Binding-site contacts:
Ligand atom C7 contacts residue HIS521 of chain 1.E at 3.8 Å.
Ligand atom C3 contacts residue HIS521 of chain 1.E at 3.6 Å.
Ligand atom C7 contacts residue SER218 of chain 1.E at 3.9 Å.
Ligand atom C4 contacts residue GLY125 of chain 1.E at 3.9 Å.
Ligand atom C2 contacts residue TRP390 of chain 1.E at 3.4 Å (hydrophobic).
Ligand atom N1B contacts residue HIS521 of chain 1.E at 3.1 Å.
Ligand atom O2B contacts residue SER218 of chain 1.E at 2.8 Å (h-bond).
Ligand atom C3 contacts residue SER218 of chain 1.E at 3.6 Å.
Ligand atom C2 contacts residue PHE488 of chain 1.E at 3.8 Å (hydrophobic).
Ligand atom C7 contacts residue SER124 of chain 1.E at 3.6 Å.
Ligand atom CB contacts residue HIS521 of chain 1.E at 3.8 Å.
Ligand atom C3 contacts residue TRP390 of chain 1.E at 3.4 Å (hydrophobic).
Ligand atom C6 contacts residue PHE408 of chain 1.E at 3.6 Å (hydrophobic).
Ligand atom C5 contacts residue GLY125 of chain 1.E at 3.5 Å.
Ligand atom CA contacts residue LEU247 of chain 1.E at 3.5 Å (hydrophobic).
Ligand atom O2B contacts residue GLU219 of chain 1.E at 3.0 Å (salt-bridge).
Ligand atom CB contacts residue SER218 of chain 1.E at 2.7 Å.
Ligand atom O2A contacts residue PHE408 of chain 1.E at 3.8 Å.
Ligand atom O2B contacts residue SER124 of chain 1.E at 3.5 Å.
Ligand atom CB contacts residue GLU219 of chain 1.E at 3.8 Å.
Ligand atom C6 contacts residue LEU247 of chain 1.E at 3.7 Å (hydrophobic).
Ligand atom C8 contacts residue HIS521 of chain 1.E at 3.4 Å.
Ligand atom O9 contacts residue CYS522 of chain 1.E at 3.8 Å.
Ligand atom O2A contacts residue SER409 of chain 1.E at 3.4 Å (h-bond).
Ligand atom C1 contacts residue LEU247 of chain 1.E at 3.8 Å (hydrophobic).
Ligand atom C4 contacts residue SER218 of chain 1.E at 3.2 Å.
Ligand atom C1 contacts residue PHE408 of chain 1.E at 3.6 Å (hydrophobic).
Ligand atom N1B contacts residue SER218 of chain 1.E at 3.1 Å (h-bond).
Ligand atom C2 contacts residue PHE408 of chain 1.E at 3.6 Å (hydrophobic).
Ligand atom O2A contacts residue LEU247 of chain 1.E at 3.4 Å.
Ligand atom O1A contacts residue ALA250 of chain 1.E at 3.8 Å.
Ligand atom O2B contacts residue GLY125 of chain 1.E at 2.9 Å (h-bond).
Ligand atom CB contacts residue GLY125 of chain 1.E at 3.2 Å.
Ligand atom N1B contacts residue GLY125 of chain 1.E at 3.8 Å.
Ligand atom O1A contacts residue SER409 of chain 1.E at 2.5 Å (h-bond).
Ligand atom C3 contacts residue PHE408 of chain 1.E at 3.9 Å (hydrophobic).
Ligand atom CA contacts residue SER409 of chain 1.E at 3.3 Å.
Ligand atom O1A contacts residue ARG404 of chain 1.E at 2.9 Å (salt-bridge).
Ligand atom C7 contacts residue GLY125 of chain 1.E at 3.7 Å.
Ligand atom C1 contacts residue PHE488 of chain 1.E at 3.9 Å (hydrophobic).

This protein binds this small molecule.
Small molecule (SMILES): O=C(O)c1ccc(C(=O)NCCO)cc1

Sequence of chain 1.E:
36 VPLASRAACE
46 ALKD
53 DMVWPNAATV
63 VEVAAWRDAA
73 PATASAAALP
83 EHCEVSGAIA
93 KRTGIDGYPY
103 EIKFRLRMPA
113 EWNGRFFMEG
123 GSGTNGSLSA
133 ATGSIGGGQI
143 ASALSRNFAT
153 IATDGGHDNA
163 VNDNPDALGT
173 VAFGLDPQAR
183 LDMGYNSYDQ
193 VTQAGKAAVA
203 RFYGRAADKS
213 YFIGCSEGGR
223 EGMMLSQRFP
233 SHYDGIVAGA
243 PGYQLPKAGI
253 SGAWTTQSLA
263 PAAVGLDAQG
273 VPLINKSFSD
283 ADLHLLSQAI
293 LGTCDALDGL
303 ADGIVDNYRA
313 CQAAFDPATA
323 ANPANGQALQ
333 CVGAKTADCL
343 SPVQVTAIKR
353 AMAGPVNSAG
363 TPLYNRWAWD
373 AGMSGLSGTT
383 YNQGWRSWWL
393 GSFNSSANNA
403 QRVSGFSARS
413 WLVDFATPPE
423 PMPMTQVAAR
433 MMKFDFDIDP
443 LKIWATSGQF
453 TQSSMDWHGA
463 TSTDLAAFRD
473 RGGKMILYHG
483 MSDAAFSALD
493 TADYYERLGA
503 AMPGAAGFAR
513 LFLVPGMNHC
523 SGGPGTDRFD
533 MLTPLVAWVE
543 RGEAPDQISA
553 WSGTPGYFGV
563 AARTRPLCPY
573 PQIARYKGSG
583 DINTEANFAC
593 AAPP